Sequence of chain 1.A:
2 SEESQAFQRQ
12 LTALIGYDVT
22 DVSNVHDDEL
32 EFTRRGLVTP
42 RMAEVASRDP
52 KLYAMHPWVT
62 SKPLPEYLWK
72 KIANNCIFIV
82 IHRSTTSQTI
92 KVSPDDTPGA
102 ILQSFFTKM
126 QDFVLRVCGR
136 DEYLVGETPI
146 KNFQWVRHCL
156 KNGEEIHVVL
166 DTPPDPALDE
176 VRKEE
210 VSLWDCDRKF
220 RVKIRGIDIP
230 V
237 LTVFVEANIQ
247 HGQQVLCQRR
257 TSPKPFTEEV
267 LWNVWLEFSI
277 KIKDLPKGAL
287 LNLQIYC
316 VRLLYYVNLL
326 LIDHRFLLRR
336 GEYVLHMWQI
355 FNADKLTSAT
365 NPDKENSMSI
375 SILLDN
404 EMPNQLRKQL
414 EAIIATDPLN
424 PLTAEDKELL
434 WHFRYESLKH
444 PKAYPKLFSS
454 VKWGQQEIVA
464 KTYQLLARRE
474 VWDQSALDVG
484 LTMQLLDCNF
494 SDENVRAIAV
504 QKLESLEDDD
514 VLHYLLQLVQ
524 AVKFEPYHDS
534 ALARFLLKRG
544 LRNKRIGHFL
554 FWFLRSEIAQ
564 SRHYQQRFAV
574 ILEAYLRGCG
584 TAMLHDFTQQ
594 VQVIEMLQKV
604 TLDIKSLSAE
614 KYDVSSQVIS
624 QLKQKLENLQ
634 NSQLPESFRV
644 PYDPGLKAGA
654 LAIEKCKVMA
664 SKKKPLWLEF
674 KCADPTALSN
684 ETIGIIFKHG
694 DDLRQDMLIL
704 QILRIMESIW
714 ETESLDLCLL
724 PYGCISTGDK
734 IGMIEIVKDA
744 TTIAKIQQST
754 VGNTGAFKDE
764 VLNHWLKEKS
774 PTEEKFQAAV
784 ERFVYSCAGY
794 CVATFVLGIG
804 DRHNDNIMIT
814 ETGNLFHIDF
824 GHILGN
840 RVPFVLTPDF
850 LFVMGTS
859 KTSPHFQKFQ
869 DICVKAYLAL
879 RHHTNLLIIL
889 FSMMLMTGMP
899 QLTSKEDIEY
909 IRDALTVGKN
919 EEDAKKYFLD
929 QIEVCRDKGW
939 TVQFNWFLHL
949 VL

The protein below binds the small molecule below.
Small molecule (SMILES): COC(=O)c1ccc2nc(NC(C)=O)sc2c1

Binding-site contacts:
Ligand atom C1 contacts residue ILE821 of chain 1.A at 3.8 Å (hydrophobic).
Ligand atom N contacts residue GLU738 of chain 1.A at 3.9 Å.
Ligand atom C1 contacts residue ASP822 of chain 1.A at 4.0 Å.
Ligand atom C10 contacts residue ILE821 of chain 1.A at 3.7 Å (hydrophobic).
Ligand atom C3 contacts residue ILE821 of chain 1.A at 3.5 Å (hydrophobic).
Ligand atom C8 contacts residue ILE739 of chain 1.A at 3.8 Å (hydrophobic).
Ligand atom C5 contacts residue MET811 of chain 1.A at 4.0 Å (hydrophobic).
Ligand atom C7 contacts residue ALA743 of chain 1.A at 3.6 Å (hydrophobic).
Ligand atom C10 contacts residue ILE689 of chain 1.A at 3.8 Å (hydrophobic).
Ligand atom C2 contacts residue ILE821 of chain 1.A at 3.8 Å (hydrophobic).
Ligand atom C8 contacts residue VAL740 of chain 1.A at 3.3 Å (hydrophobic).
Ligand atom O1 contacts residue TYR725 of chain 1.A at 3.5 Å (h-bond).
Ligand atom N contacts residue VAL740 of chain 1.A at 3.1 Å (h-bond).
Ligand atom C9 contacts residue MET811 of chain 1.A at 3.8 Å (hydrophobic).
Ligand atom C7 contacts residue TRP670 of chain 1.A at 3.5 Å (hydrophobic).
Ligand atom C3 contacts residue TYR725 of chain 1.A at 3.6 Å (hydrophobic).
Ligand atom O2 contacts residue ALA743 of chain 1.A at 3.8 Å.
Ligand atom C8 contacts residue TRP670 of chain 1.A at 3.6 Å (hydrophobic).
Ligand atom O1 contacts residue ILE821 of chain 1.A at 3.7 Å.
Ligand atom O contacts residue ILE821 of chain 1.A at 3.8 Å.
Ligand atom C4 contacts residue GLU738 of chain 1.A at 3.4 Å.
Ligand atom C6 contacts residue VAL740 of chain 1.A at 3.7 Å (hydrophobic).
Ligand atom S contacts residue ILE689 of chain 1.A at 3.8 Å.
Ligand atom C8 contacts residue ALA743 of chain 1.A at 3.4 Å (hydrophobic).
Ligand atom C contacts residue ASP822 of chain 1.A at 3.6 Å.
Ligand atom C3 contacts residue ILE737 of chain 1.A at 3.7 Å (hydrophobic).
Ligand atom N1 contacts residue ILE739 of chain 1.A at 3.8 Å.
Ligand atom N contacts residue ILE739 of chain 1.A at 3.9 Å.
Ligand atom C6 contacts residue MET811 of chain 1.A at 3.9 Å (hydrophobic).
Ligand atom C9 contacts residue ILE689 of chain 1.A at 3.7 Å (hydrophobic).
Ligand atom C7 contacts residue VAL740 of chain 1.A at 3.7 Å (hydrophobic).
Ligand atom S contacts residue MET811 of chain 1.A at 3.7 Å.
Ligand atom O2 contacts residue MET811 of chain 1.A at 3.8 Å.
Ligand atom O2 contacts residue TRP670 of chain 1.A at 3.3 Å.
Ligand atom O1 contacts residue ILE737 of chain 1.A at 4.0 Å.
Ligand atom C5 contacts residue GLU738 of chain 1.A at 3.7 Å.
Ligand atom O1 contacts residue ASP822 of chain 1.A at 3.3 Å (salt-bridge).
Ligand atom C4 contacts residue ILE821 of chain 1.A at 3.9 Å (hydrophobic).
Ligand atom C4 contacts residue PHE819 of chain 1.A at 3.8 Å (hydrophobic).
Ligand atom N1 contacts residue VAL740 of chain 1.A at 3.0 Å (h-bond).